Binding-site contacts:
Ligand atom C23 contacts residue LYS144 of chain 1.B at 3.8 Å.
Ligand atom C3 contacts residue GLN139 of chain 1.B at 4.1 Å.
Ligand atom C18 contacts residue THR145 of chain 1.B at 3.5 Å.
Ligand atom C16 contacts residue THR145 of chain 1.B at 3.3 Å.
Ligand atom O19 contacts residue THR145 of chain 1.B at 2.8 Å (h-bond).
Ligand atom O19 contacts residue GLU141 of chain 1.B at 3.3 Å (salt-bridge).
Ligand atom O24 contacts residue GLN66 of chain 1.A at 3.3 Å (h-bond).
Ligand atom CL25 contacts residue ALA100 of chain 1.A at 3.9 Å.
Ligand atom O19 contacts residue ALA140 of chain 1.B at 3.7 Å.
Ligand atom O21 contacts residue HIS142 of chain 1.B at 3.1 Å (h-bond).
Ligand atom C16 contacts residue GLN66 of chain 1.A at 3.9 Å.
Ligand atom CL25 contacts residue MET149 of chain 1.B at 3.6 Å.
Ligand atom C15 contacts residue THR145 of chain 1.B at 4.0 Å.
Ligand atom C7 contacts residue ALA99 of chain 1.A at 3.6 Å (hydrophobic).
Ligand atom C18 contacts residue HIS142 of chain 1.B at 3.8 Å.
Ligand atom C7 contacts residue THR96 of chain 1.A at 3.8 Å.
Ligand atom O9 contacts residue THR96 of chain 1.A at 3.4 Å.
Ligand atom C18 contacts residue GLU141 of chain 1.B at 3.5 Å.
Ligand atom C23 contacts residue TYR70 of chain 1.A at 3.9 Å (hydrophobic).
Ligand atom O24 contacts residue TYR70 of chain 1.A at 3.5 Å.
Ligand atom C22 contacts residue THR145 of chain 1.B at 3.2 Å.
Ligand atom C15 contacts residue GLN66 of chain 1.A at 3.8 Å.
Ligand atom C13 contacts residue THR96 of chain 1.A at 4.0 Å.
Ligand atom O20 contacts residue HIS142 of chain 1.B at 4.0 Å.
Ligand atom C6 contacts residue ALA100 of chain 1.A at 3.7 Å (hydrophobic).
Ligand atom CL25 contacts residue TRP103 of chain 1.A at 3.2 Å.
Ligand atom C3 contacts residue THR145 of chain 1.B at 3.3 Å.
Ligand atom C6 contacts residue ALA99 of chain 1.A at 4.0 Å (hydrophobic).
Ligand atom O20 contacts residue ALA140 of chain 1.B at 4.0 Å.
Ligand atom O21 contacts residue THR145 of chain 1.B at 3.1 Å (h-bond).
Ligand atom C8 contacts residue THR96 of chain 1.A at 3.6 Å.
Ligand atom C2 contacts residue MET149 of chain 1.B at 3.3 Å (hydrophobic).
Ligand atom O20 contacts residue GLU141 of chain 1.B at 2.9 Å (salt-bridge).
Ligand atom C1 contacts residue MET149 of chain 1.B at 3.7 Å (hydrophobic).
Ligand atom C14 contacts residue GLN66 of chain 1.A at 3.2 Å.
Ligand atom C2 contacts residue THR145 of chain 1.B at 3.4 Å.
Ligand atom C22 contacts residue LYS144 of chain 1.B at 3.6 Å.
Ligand atom O19 contacts residue HIS142 of chain 1.B at 2.9 Å (h-bond).
Ligand atom C22 contacts residue HIS142 of chain 1.B at 3.9 Å.
Ligand atom C17 contacts residue THR145 of chain 1.B at 3.5 Å.

The protein below binds the small molecule below.
Small molecule (SMILES): O=C(O)c1c(CN2C(=O)Cc3cc(Cl)ccc32)ccc2c1OCCO2

Sequence of chain 1.A:
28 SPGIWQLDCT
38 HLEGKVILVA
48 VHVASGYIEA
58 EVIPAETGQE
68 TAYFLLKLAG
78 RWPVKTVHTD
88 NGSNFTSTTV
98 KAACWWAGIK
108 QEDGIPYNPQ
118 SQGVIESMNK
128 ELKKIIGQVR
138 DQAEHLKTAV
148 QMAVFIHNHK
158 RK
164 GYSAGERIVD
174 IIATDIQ

Sequence of chain 1.B:
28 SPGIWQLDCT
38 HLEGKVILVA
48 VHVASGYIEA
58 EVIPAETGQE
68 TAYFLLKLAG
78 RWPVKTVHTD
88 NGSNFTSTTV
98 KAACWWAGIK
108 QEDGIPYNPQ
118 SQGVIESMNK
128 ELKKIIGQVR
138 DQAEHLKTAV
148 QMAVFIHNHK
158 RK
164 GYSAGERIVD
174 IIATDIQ